Binding-site contacts:
Ligand atom C14 contacts residue ASN40 of chain 1.A at 4.2 Å.
Ligand atom C18 contacts residue ASN40 of chain 1.A at 4.0 Å.
Ligand atom C18 contacts residue TYR16 of chain 1.A at 4.0 Å (hydrophobic).
Ligand atom C6 contacts residue GLY60 of chain 1.A at 3.9 Å.
Ligand atom C16 contacts residue ASN40 of chain 1.A at 3.8 Å.
Ligand atom C17 contacts residue ASP103 of chain 1.A at 3.6 Å.
Ligand atom C19 contacts residue TYR16 of chain 1.A at 4.0 Å (hydrophobic).
Ligand atom C18 contacts residue ASP103 of chain 1.A at 3.3 Å.
Ligand atom C19 contacts residue PHE57 of chain 1.A at 4.0 Å (hydrophobic).
Ligand atom C15 contacts residue VAL101 of chain 1.A at 3.9 Å (hydrophobic).
Ligand atom O1 contacts residue GLY60 of chain 1.A at 4.3 Å.
Ligand atom C16 contacts residue PHE86 of chain 1.A at 4.1 Å (hydrophobic).
Ligand atom C14 contacts residue LEU99 of chain 1.A at 3.6 Å (hydrophobic).
Ligand atom O3 contacts residue PHE86 of chain 1.A at 4.1 Å.
Ligand atom C3 contacts residue VAL88 of chain 1.A at 4.4 Å (hydrophobic).
Ligand atom C14 contacts residue VAL101 of chain 1.A at 4.2 Å (hydrophobic).
Ligand atom C10 contacts residue LEU99 of chain 1.A at 4.0 Å (hydrophobic).
Ligand atom O3 contacts residue TYR16 of chain 1.A at 3.0 Å (h-bond).
Ligand atom C17 contacts residue ALA118 of chain 1.A at 4.3 Å (hydrophobic).
Ligand atom O1 contacts residue MET90 of chain 1.A at 3.9 Å.
Ligand atom C20 contacts residue VAL20 of chain 1.A at 4.0 Å (hydrophobic).
Ligand atom C7 contacts residue MET90 of chain 1.A at 4.4 Å (hydrophobic).
Ligand atom O3 contacts residue ASN40 of chain 1.A at 4.3 Å.
Ligand atom C17 contacts residue ASN40 of chain 1.A at 3.4 Å.
Ligand atom C3 contacts residue LEU61 of chain 1.A at 3.8 Å (hydrophobic).
Ligand atom C20 contacts residue PHE57 of chain 1.A at 4.4 Å (hydrophobic).
Ligand atom C17 contacts residue PHE86 of chain 1.A at 3.6 Å (hydrophobic).
Ligand atom O3 contacts residue ASP103 of chain 1.A at 2.4 Å (salt-bridge).
Ligand atom C9 contacts residue TRP120 of chain 1.A at 4.3 Å (hydrophobic).
Ligand atom C9 contacts residue LEU99 of chain 1.A at 4.0 Å (hydrophobic).
Ligand atom C4 contacts residue LEU61 of chain 1.A at 4.0 Å (hydrophobic).
Ligand atom C21 contacts residue PHE86 of chain 1.A at 4.4 Å (hydrophobic).
Ligand atom C18 contacts residue PHE86 of chain 1.A at 3.9 Å (hydrophobic).
Ligand atom C14 contacts residue TRP120 of chain 1.A at 3.9 Å (hydrophobic).
Ligand atom C15 contacts residue ASN40 of chain 1.A at 3.7 Å.
Ligand atom C15 contacts residue TRP120 of chain 1.A at 3.8 Å (hydrophobic).
Ligand atom C2 contacts residue VAL88 of chain 1.A at 4.1 Å (hydrophobic).
Ligand atom C19 contacts residue VAL20 of chain 1.A at 3.8 Å (hydrophobic).
Ligand atom C4 contacts residue VAL88 of chain 1.A at 4.0 Å (hydrophobic).
Ligand atom C4 contacts residue VAL66 of chain 1.A at 4.2 Å (hydrophobic).

Sequence of chain 1.A:
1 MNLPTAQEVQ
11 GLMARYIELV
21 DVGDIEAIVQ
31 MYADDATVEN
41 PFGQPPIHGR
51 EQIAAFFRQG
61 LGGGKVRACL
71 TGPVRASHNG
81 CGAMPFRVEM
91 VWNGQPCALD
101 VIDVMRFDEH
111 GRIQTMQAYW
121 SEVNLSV

The small molecule below binds the protein below.
Small molecule (SMILES): C[C@]12CC[C@@H]3c4ccc(O)cc4CC[C@H]3[C@@H]1CCC2=O